Sequence of chain 3.B:
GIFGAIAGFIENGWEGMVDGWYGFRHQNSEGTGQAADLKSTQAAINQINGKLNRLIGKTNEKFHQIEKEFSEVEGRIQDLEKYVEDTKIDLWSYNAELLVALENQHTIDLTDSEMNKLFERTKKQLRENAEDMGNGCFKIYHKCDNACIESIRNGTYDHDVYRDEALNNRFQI

The small molecule below binds the protein below.
Small molecule (SMILES): CC(=O)N[C@@H]1[C@@H](O)[C@H](O)[C@@H](CO)O[C@H]1O

Binding-site contacts:
Ligand atom O5 contacts residue SER151 of chain 3.B at 4.0 Å.
Ligand atom C7 contacts residue ASN154 of chain 3.B at 3.3 Å.
Ligand atom O5 contacts residue GLU150 of chain 3.B at 3.5 Å.
Ligand atom C5 contacts residue GLU150 of chain 3.B at 4.4 Å.
Ligand atom C7 contacts residue THR156 of chain 3.B at 4.4 Å.
Ligand atom C1 contacts residue GLU150 of chain 3.B at 4.3 Å.
Ligand atom O6 contacts residue ALA147 of chain 3.B at 4.2 Å.
Ligand atom O5 contacts residue ASN154 of chain 3.B at 2.4 Å (h-bond).
Ligand atom C2 contacts residue ASN154 of chain 3.B at 2.4 Å.
Ligand atom C8 contacts residue THR156 of chain 3.B at 4.1 Å.
Ligand atom C8 contacts residue ASN154 of chain 3.B at 4.5 Å.
Ligand atom C4 contacts residue ASN154 of chain 3.B at 4.2 Å.
Ligand atom C6 contacts residue ALA147 of chain 3.B at 3.4 Å (hydrophobic).
Ligand atom O6 contacts residue GLU150 of chain 3.B at 3.6 Å.
Ligand atom O7 contacts residue ASN154 of chain 3.B at 3.2 Å (h-bond).
Ligand atom C1 contacts residue THR156 of chain 3.B at 3.5 Å.
Ligand atom N2 contacts residue THR156 of chain 3.B at 4.0 Å.
Ligand atom O5 contacts residue THR156 of chain 3.B at 4.1 Å.
Ligand atom C5 contacts residue ALA147 of chain 3.B at 4.5 Å (hydrophobic).
Ligand atom C6 contacts residue GLU150 of chain 3.B at 4.0 Å.
Ligand atom C1 contacts residue ASN154 of chain 3.B at 1.4 Å.
Ligand atom C3 contacts residue ASN154 of chain 3.B at 3.8 Å.
Ligand atom C5 contacts residue THR156 of chain 3.B at 4.4 Å.
Ligand atom C6 contacts residue SER151 of chain 3.B at 4.3 Å.
Ligand atom C2 contacts residue THR156 of chain 3.B at 4.5 Å.
Ligand atom C5 contacts residue ASN154 of chain 3.B at 3.7 Å.
Ligand atom N2 contacts residue ASN154 of chain 3.B at 2.9 Å (h-bond).
Ligand atom C1 contacts residue SER151 of chain 3.B at 4.5 Å.